Sequence of chain 1.M:
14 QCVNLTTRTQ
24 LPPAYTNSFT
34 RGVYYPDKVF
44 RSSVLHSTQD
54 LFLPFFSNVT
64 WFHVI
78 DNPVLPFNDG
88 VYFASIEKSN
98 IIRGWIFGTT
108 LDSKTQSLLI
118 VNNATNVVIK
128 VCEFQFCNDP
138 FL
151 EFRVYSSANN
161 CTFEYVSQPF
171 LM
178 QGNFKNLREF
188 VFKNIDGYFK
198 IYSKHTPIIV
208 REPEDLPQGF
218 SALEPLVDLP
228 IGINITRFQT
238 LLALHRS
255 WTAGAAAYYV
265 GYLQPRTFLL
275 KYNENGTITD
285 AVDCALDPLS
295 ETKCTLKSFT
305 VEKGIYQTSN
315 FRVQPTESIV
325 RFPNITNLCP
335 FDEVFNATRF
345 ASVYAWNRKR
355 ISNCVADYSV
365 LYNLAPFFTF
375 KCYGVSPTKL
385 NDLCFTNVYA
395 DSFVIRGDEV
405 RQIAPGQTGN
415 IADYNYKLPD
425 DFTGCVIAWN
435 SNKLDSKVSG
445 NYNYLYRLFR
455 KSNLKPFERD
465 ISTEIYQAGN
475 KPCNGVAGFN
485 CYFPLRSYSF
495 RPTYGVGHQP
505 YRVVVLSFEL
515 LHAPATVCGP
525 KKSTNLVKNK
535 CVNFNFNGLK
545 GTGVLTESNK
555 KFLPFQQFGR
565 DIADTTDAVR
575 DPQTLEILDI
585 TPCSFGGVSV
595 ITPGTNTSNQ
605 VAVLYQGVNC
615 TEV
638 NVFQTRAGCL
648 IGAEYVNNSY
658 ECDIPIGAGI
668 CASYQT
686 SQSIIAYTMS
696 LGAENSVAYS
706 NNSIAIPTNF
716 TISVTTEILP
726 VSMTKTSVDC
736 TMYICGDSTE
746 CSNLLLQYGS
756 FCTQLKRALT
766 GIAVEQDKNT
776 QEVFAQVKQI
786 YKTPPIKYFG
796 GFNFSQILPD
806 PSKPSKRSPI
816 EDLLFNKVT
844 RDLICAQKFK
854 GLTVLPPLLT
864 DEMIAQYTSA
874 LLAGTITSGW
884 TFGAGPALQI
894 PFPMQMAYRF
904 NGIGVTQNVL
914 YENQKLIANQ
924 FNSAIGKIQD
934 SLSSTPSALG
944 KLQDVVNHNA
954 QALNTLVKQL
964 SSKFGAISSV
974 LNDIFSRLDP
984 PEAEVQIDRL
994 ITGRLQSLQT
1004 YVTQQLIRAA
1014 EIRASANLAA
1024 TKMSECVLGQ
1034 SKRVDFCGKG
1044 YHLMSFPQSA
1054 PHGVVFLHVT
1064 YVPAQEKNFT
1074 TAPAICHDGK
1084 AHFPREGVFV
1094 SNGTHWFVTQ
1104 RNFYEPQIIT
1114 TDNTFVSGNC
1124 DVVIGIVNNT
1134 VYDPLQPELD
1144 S

Binding-site contacts:
Ligand atom C4 contacts residue ASN328 of chain 1.M at 4.1 Å.
Ligand atom C5 contacts residue ASN328 of chain 1.M at 3.6 Å.
Ligand atom C3 contacts residue ASN328 of chain 1.M at 3.7 Å.
Ligand atom N2 contacts residue GLN577 of chain 1.M at 3.2 Å (h-bond).
Ligand atom C8 contacts residue GLN577 of chain 1.M at 4.2 Å.
Ligand atom C1 contacts residue ASN328 of chain 1.M at 1.4 Å.
Ligand atom O7 contacts residue ASN328 of chain 1.M at 2.7 Å (h-bond).
Ligand atom C2 contacts residue GLN577 of chain 1.M at 4.0 Å.
Ligand atom C7 contacts residue ASN328 of chain 1.M at 3.2 Å.
Ligand atom N2 contacts residue ASN328 of chain 1.M at 2.9 Å (h-bond).
Ligand atom C3 contacts residue GLN577 of chain 1.M at 4.0 Å.
Ligand atom C1 contacts residue GLN577 of chain 1.M at 4.1 Å.
Ligand atom C2 contacts residue ASN328 of chain 1.M at 2.4 Å.
Ligand atom O5 contacts residue ASN328 of chain 1.M at 2.3 Å (h-bond).
Ligand atom C7 contacts residue GLN577 of chain 1.M at 3.9 Å.

A protein and the small-molecule ligand that binds it are described below.
Small molecule (SMILES): CC(=O)N[C@@H]1[C@@H](O)[C@H](O)[C@@H](CO)O[C@H]1O